The protein below binds the small molecule below.
Small molecule (SMILES): CC(=O)N[C@H]1[C@H](O[C@H]2[C@H](O)[C@@H](NC(C)=O)CO[C@@H]2CO)O[C@H](CO)[C@@H](O[C@@H]2O[C@H](CO)[C@@H](O)[C@H](O)[C@@H]2O)[C@@H]1O

Sequence of chain 1.I:
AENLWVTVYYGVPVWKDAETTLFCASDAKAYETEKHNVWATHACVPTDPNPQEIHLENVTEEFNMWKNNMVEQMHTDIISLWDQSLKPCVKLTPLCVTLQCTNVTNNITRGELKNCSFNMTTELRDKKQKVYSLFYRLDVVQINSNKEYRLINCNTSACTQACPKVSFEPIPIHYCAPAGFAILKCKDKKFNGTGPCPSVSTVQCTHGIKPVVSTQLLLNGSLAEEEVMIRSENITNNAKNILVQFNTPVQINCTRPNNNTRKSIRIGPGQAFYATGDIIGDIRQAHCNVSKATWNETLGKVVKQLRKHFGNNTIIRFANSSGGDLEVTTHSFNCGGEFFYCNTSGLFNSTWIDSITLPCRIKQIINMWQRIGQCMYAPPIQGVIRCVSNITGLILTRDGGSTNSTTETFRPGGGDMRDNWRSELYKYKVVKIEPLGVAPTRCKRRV

Binding-site contacts:
Ligand atom C5 contacts residue ASN118 of chain 1.I at 3.7 Å.
Ligand atom O7 contacts residue ASP290 of chain 1.I at 3.9 Å.
Ligand atom C6 contacts residue TYR135 of chain 1.I at 4.2 Å (hydrophobic).
Ligand atom C8 contacts residue VAL104 of chain 1.I at 4.2 Å (hydrophobic).
Ligand atom C2 contacts residue THR105 of chain 1.I at 3.7 Å.
Ligand atom C7 contacts residue ASN118 of chain 1.I at 3.6 Å.
Ligand atom C8 contacts residue LEU137 of chain 1.I at 4.1 Å (hydrophobic).
Ligand atom O6 contacts residue TYR135 of chain 1.I at 3.4 Å.
Ligand atom C4 contacts residue ASN118 of chain 1.I at 4.2 Å.
Ligand atom C2 contacts residue ASN118 of chain 1.I at 2.5 Å.
Ligand atom O7 contacts residue LEU137 of chain 1.I at 3.8 Å.
Ligand atom O7 contacts residue TYR135 of chain 1.I at 3.6 Å.
Ligand atom C7 contacts residue LEU137 of chain 1.I at 4.1 Å (hydrophobic).
Ligand atom O5 contacts residue TYR135 of chain 1.I at 4.1 Å.
Ligand atom C8 contacts residue THR105 of chain 1.I at 3.9 Å.
Ligand atom C3 contacts residue TYR135 of chain 1.I at 3.9 Å (hydrophobic).
Ligand atom C7 contacts residue THR105 of chain 1.I at 3.9 Å.
Ligand atom C3 contacts residue ASN118 of chain 1.I at 3.8 Å.
Ligand atom C1 contacts residue TYR135 of chain 1.I at 3.8 Å (hydrophobic).
Ligand atom O7 contacts residue GLY289 of chain 1.I at 4.1 Å.
Ligand atom O7 contacts residue ASN118 of chain 1.I at 3.7 Å.
Ligand atom C4 contacts residue TYR135 of chain 1.I at 4.1 Å (hydrophobic).
Ligand atom N2 contacts residue ASN118 of chain 1.I at 3.0 Å (h-bond).
Ligand atom O4 contacts residue TYR135 of chain 1.I at 3.5 Å (h-bond).
Ligand atom O5 contacts residue ASN118 of chain 1.I at 2.3 Å (h-bond).
Ligand atom C5 contacts residue TYR135 of chain 1.I at 3.7 Å (hydrophobic).
Ligand atom O3 contacts residue TYR135 of chain 1.I at 4.5 Å.
Ligand atom N2 contacts residue THR105 of chain 1.I at 3.0 Å (h-bond).
Ligand atom C7 contacts residue ASP290 of chain 1.I at 4.0 Å.
Ligand atom C1 contacts residue ASN118 of chain 1.I at 1.4 Å.
Ligand atom C8 contacts residue ASP290 of chain 1.I at 3.4 Å.